This small molecule binds to this protein.
Small molecule (SMILES): CC(=O)N[C@@H]1[C@@H](O)[C@H](O)[C@@H](CO)O[C@H]1O

Binding-site contacts:
Ligand atom C5 contacts residue THR295 of chain 1.A at 4.2 Å.
Ligand atom C1 contacts residue NAG1 of chain 1.YA at 3.8 Å.
Ligand atom C7 contacts residue ILE296 of chain 1.A at 4.1 Å (hydrophobic).
Ligand atom O7 contacts residue ILE296 of chain 1.A at 4.1 Å.
Ligand atom O7 contacts residue GLU440 of chain 1.A at 3.0 Å.
Ligand atom C8 contacts residue SER441 of chain 1.A at 4.2 Å.
Ligand atom C3 contacts residue ASN297 of chain 1.A at 3.9 Å.
Ligand atom C2 contacts residue THR295 of chain 1.A at 4.1 Å.
Ligand atom O5 contacts residue THR295 of chain 1.A at 4.0 Å.
Ligand atom O5 contacts residue NAG1 of chain 1.YA at 4.2 Å.
Ligand atom C8 contacts residue THR295 of chain 1.A at 3.8 Å.
Ligand atom C1 contacts residue ASN297 of chain 1.A at 1.4 Å.
Ligand atom O6 contacts residue THR295 of chain 1.A at 2.3 Å (h-bond).
Ligand atom C5 contacts residue ASN297 of chain 1.A at 3.7 Å.
Ligand atom C8 contacts residue ASN297 of chain 1.A at 3.4 Å.
Ligand atom O3 contacts residue THR295 of chain 1.A at 4.2 Å.
Ligand atom O7 contacts residue ASN297 of chain 1.A at 3.2 Å (h-bond).
Ligand atom O4 contacts residue ASN297 of chain 1.A at 4.2 Å.
Ligand atom C8 contacts residue GLU440 of chain 1.A at 3.7 Å.
Ligand atom C4 contacts residue ASN297 of chain 1.A at 4.1 Å.
Ligand atom C2 contacts residue ASN297 of chain 1.A at 2.6 Å.
Ligand atom C7 contacts residue ASN297 of chain 1.A at 2.9 Å.
Ligand atom O7 contacts residue CYS439 of chain 1.A at 4.3 Å.
Ligand atom C7 contacts residue GLU440 of chain 1.A at 3.7 Å.
Ligand atom O5 contacts residue ASN297 of chain 1.A at 2.3 Å (h-bond).
Ligand atom C6 contacts residue THR295 of chain 1.A at 3.1 Å.
Ligand atom N2 contacts residue ASN297 of chain 1.A at 2.7 Å (h-bond).
Ligand atom C8 contacts residue ILE296 of chain 1.A at 3.2 Å (hydrophobic).

Sequence of chain 1.A:
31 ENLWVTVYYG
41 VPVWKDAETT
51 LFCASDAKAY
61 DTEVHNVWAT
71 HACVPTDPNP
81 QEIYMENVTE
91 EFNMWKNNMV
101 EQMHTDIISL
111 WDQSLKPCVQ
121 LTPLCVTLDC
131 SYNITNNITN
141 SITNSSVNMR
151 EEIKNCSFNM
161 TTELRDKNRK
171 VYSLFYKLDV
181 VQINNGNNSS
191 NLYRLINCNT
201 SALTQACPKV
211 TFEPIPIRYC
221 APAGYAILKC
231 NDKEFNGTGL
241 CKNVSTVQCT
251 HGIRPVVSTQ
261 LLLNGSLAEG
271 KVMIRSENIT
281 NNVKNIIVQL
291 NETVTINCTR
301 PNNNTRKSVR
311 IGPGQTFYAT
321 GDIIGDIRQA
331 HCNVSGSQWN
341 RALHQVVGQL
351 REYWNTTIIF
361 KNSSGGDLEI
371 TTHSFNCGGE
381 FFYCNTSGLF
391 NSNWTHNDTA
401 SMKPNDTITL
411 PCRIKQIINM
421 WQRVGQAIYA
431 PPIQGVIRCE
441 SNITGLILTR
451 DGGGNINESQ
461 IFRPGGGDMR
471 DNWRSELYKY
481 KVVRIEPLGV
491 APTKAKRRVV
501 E